This protein binds this small molecule.
Small molecule (SMILES): CC(C)CCO[P](=O)(O)OP(=O)(O)O

Sequence of chain 1.B:
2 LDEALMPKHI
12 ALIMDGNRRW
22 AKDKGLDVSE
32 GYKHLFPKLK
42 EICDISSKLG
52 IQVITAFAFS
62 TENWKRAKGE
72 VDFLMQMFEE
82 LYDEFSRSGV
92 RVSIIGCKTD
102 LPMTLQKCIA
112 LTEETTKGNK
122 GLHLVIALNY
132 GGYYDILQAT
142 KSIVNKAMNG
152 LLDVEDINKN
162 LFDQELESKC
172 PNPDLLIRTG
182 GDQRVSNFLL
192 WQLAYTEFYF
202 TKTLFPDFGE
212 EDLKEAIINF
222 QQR

Binding-site contacts:
Ligand atom C5 contacts residue SER187 of chain 1.A at 4.2 Å.
Ligand atom C3 contacts residue ASN64 of chain 1.A at 3.7 Å.
Ligand atom C5 contacts residue ILE14 of chain 1.A at 4.2 Å (hydrophobic).
Ligand atom C2 contacts residue PHE58 of chain 1.A at 4.4 Å (hydrophobic).
Ligand atom C5 contacts residue ARG179 of chain 1.A at 3.6 Å.
Ligand atom C3 contacts residue PHE58 of chain 1.A at 3.8 Å (hydrophobic).
Ligand atom C2 contacts residue ILE14 of chain 1.A at 4.5 Å (hydrophobic).
Ligand atom O10 contacts residue SER187 of chain 1.A at 2.9 Å (h-bond).
Ligand atom P11 contacts residue SER187 of chain 1.A at 3.2 Å.
Ligand atom P11 contacts residue ARG179 of chain 1.A at 4.2 Å.
Ligand atom O12 contacts residue ARG185 of chain 1.A at 4.3 Å.
Ligand atom C4 contacts residue ILE14 of chain 1.A at 3.3 Å (hydrophobic).
Ligand atom C5 contacts residue ASP16 of chain 1.A at 4.2 Å.
Ligand atom O12 contacts residue SER187 of chain 1.A at 3.6 Å.
Ligand atom O12 contacts residue ARG179 of chain 1.A at 3.3 Å (salt-bridge).
Ligand atom O14 contacts residue ARG185 of chain 1.A at 3.5 Å.
Ligand atom O9 contacts residue ASP16 of chain 1.A at 4.2 Å.
Ligand atom O10 contacts residue ARG179 of chain 1.A at 4.0 Å.
Ligand atom C3 contacts residue PHE60 of chain 1.A at 4.0 Å (hydrophobic).
Ligand atom C1 contacts residue ASP16 of chain 1.A at 3.7 Å.
Ligand atom P7 contacts residue SER187 of chain 1.A at 4.4 Å.
Ligand atom C4 contacts residue PHE58 of chain 1.A at 4.0 Å (hydrophobic).
Ligand atom O8 contacts residue ASN64 of chain 1.A at 2.8 Å (h-bond).
Ligand atom O8 contacts residue SER61 of chain 1.A at 3.8 Å.
Ligand atom O14 contacts residue SER187 of chain 1.A at 2.8 Å (h-bond).
Ligand atom C4 contacts residue ARG179 of chain 1.A at 4.4 Å.
Ligand atom C3 contacts residue ALA59 of chain 1.A at 4.1 Å (hydrophobic).
Ligand atom O14 contacts residue TYR196 of chain 1.B at 3.9 Å.
Ligand atom O6 contacts residue SER61 of chain 1.A at 4.5 Å.
Ligand atom C3 contacts residue SER61 of chain 1.A at 3.6 Å.
Ligand atom P7 contacts residue ASN64 of chain 1.A at 3.9 Å.
Ligand atom C4 contacts residue ASP16 of chain 1.A at 4.4 Å.
Ligand atom O6 contacts residue ASN64 of chain 1.A at 4.0 Å.
Ligand atom C1 contacts residue MET15 of chain 1.A at 4.1 Å (hydrophobic).
Ligand atom O12 contacts residue ASP16 of chain 1.A at 4.4 Å.
Ligand atom O6 contacts residue SER187 of chain 1.A at 4.3 Å.

Sequence of chain 1.A:
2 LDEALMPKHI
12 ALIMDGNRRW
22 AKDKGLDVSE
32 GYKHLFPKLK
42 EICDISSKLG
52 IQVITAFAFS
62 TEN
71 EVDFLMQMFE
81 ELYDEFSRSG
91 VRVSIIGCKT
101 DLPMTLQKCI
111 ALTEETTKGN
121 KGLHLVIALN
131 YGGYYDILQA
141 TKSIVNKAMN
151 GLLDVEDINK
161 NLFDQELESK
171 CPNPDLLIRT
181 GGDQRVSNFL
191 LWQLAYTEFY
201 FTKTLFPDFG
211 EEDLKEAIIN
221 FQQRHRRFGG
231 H